Binding-site contacts:
Ligand atom O5 contacts residue TYR25 of chain 1.A at 4.5 Å.
Ligand atom O5 contacts residue ASN58 of chain 1.A at 2.4 Å (h-bond).
Ligand atom O7 contacts residue ASN58 of chain 1.A at 3.6 Å (h-bond).
Ligand atom C2 contacts residue ASN58 of chain 1.A at 2.4 Å.
Ligand atom C5 contacts residue ASN58 of chain 1.A at 3.6 Å.
Ligand atom C4 contacts residue ASN58 of chain 1.A at 4.2 Å.
Ligand atom C1 contacts residue ASN58 of chain 1.A at 1.4 Å.
Ligand atom C3 contacts residue ASN58 of chain 1.A at 3.8 Å.
Ligand atom C7 contacts residue ASN58 of chain 1.A at 3.4 Å.
Ligand atom N2 contacts residue ASN58 of chain 1.A at 2.9 Å (h-bond).

Sequence of chain 1.A:
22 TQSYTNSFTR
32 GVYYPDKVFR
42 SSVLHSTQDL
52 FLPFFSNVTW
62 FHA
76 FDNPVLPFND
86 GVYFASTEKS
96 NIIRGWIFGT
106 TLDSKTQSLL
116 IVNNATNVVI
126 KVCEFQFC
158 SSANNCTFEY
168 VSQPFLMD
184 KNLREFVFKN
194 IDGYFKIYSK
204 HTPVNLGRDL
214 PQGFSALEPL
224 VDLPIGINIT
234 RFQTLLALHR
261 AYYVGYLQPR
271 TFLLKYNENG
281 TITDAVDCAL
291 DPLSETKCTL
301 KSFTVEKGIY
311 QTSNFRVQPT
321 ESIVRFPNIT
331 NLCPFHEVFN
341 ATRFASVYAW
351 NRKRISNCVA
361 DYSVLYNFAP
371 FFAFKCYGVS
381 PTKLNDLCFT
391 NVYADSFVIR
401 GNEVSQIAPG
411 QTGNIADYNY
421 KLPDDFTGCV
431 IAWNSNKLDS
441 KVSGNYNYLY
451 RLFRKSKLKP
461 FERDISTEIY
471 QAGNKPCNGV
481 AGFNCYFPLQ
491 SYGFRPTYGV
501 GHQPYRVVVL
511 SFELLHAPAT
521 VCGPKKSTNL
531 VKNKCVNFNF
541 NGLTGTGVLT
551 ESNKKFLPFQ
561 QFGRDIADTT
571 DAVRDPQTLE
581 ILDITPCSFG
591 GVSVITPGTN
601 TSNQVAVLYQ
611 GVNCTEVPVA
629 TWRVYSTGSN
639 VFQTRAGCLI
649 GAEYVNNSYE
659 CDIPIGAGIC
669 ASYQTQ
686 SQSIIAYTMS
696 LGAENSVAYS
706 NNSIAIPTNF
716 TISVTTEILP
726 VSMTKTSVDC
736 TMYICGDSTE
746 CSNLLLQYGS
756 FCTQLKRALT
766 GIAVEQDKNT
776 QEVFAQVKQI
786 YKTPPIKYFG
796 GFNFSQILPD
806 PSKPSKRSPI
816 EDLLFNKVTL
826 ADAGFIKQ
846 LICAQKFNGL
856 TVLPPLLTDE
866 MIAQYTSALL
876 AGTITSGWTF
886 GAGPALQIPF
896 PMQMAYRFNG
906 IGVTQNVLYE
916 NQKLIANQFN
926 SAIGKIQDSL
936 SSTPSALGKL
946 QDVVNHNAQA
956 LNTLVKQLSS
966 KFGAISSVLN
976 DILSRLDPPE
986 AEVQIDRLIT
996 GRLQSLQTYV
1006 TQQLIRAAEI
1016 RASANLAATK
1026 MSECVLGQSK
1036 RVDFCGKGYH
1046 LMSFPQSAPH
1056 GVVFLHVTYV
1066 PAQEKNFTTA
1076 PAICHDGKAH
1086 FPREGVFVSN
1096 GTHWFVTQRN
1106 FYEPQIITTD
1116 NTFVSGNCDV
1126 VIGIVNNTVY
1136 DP

A small-molecule ligand and the protein it binds are described below.
Small molecule (SMILES): CC(=O)N[C@@H]1[C@@H](O)[C@H](O)[C@@H](CO)O[C@H]1O